Sequence of chain 4.B:
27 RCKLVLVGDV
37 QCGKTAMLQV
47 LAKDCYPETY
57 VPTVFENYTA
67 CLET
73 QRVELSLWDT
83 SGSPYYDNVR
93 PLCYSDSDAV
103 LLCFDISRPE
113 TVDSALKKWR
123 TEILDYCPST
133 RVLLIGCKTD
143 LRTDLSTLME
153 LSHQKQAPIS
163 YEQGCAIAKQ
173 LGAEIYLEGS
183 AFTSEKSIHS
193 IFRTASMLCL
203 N

Binding-site contacts:
Ligand atom O3' contacts residue THR55 of chain 4.B at 3.4 Å.
Ligand atom PB contacts residue MG1 of chain 4.F at 3.2 Å.
Ligand atom N2 contacts residue LEU143 of chain 4.B at 3.2 Å.
Ligand atom N2 contacts residue ASP142 of chain 4.B at 2.9 Å (salt-bridge).
Ligand atom N7 contacts residue ALA42 of chain 4.B at 3.4 Å.
Ligand atom C2' contacts residue TYR52 of chain 4.B at 3.3 Å (hydrophobic).
Ligand atom C4 contacts residue TYR52 of chain 4.B at 2.9 Å (hydrophobic).
Ligand atom O1B contacts residue MG1 of chain 4.F at 2.0 Å.
Ligand atom O6 contacts residue PHE184 of chain 4.B at 3.1 Å (h-bond).
Ligand atom C5 contacts residue TYR52 of chain 4.B at 3.3 Å (hydrophobic).
Ligand atom O2B contacts residue CYS38 of chain 4.B at 3.2 Å (h-bond).
Ligand atom O3G contacts residue GLY84 of chain 4.B at 2.9 Å (h-bond).
Ligand atom O3A contacts residue GLN37 of chain 4.B at 3.4 Å.
Ligand atom O2' contacts residue GLU54 of chain 4.B at 2.8 Å (salt-bridge).
Ligand atom C8 contacts residue ALA42 of chain 4.B at 3.4 Å (hydrophobic).
Ligand atom O3' contacts residue PRO53 of chain 4.B at 3.2 Å (h-bond).
Ligand atom N3 contacts residue TYR52 of chain 4.B at 3.2 Å (h-bond).
Ligand atom O2A contacts residue GLY39 of chain 4.B at 3.1 Å.
Ligand atom O1B contacts residue THR41 of chain 4.B at 2.8 Å (h-bond).
Ligand atom O2G contacts residue THR59 of chain 4.B at 2.9 Å (h-bond).
Ligand atom O1G contacts residue TYR56 of chain 4.B at 2.5 Å (h-bond).
Ligand atom O2A contacts residue THR41 of chain 4.B at 3.0 Å (h-bond).
Ligand atom O3' contacts residue GLU54 of chain 4.B at 3.3 Å (salt-bridge).
Ligand atom N1 contacts residue PHE184 of chain 4.B at 3.3 Å.
Ligand atom O4' contacts residue LYS140 of chain 4.B at 3.3 Å (salt-bridge).
Ligand atom O3' contacts residue TYR56 of chain 4.B at 3.2 Å (h-bond).
Ligand atom O2G contacts residue MG1 of chain 4.F at 2.0 Å.
Ligand atom N9 contacts residue TYR52 of chain 4.B at 3.1 Å (h-bond).
Ligand atom PG contacts residue MG1 of chain 4.F at 3.1 Å.
Ligand atom O2A contacts residue ALA42 of chain 4.B at 2.9 Å (h-bond).
Ligand atom O2A contacts residue LYS40 of chain 4.B at 3.3 Å (salt-bridge).
Ligand atom O2B contacts residue GLY39 of chain 4.B at 3.0 Å (h-bond).
Ligand atom C3' contacts residue PRO53 of chain 4.B at 3.5 Å (hydrophobic).
Ligand atom N1 contacts residue ASP142 of chain 4.B at 2.9 Å (salt-bridge).
Ligand atom O2B contacts residue LYS40 of chain 4.B at 2.8 Å (salt-bridge).
Ligand atom O3G contacts residue LYS40 of chain 4.B at 2.8 Å (salt-bridge).
Ligand atom N3B contacts residue GLN37 of chain 4.B at 2.9 Å (h-bond).
Ligand atom O6 contacts residue ALA183 of chain 4.B at 3.1 Å (h-bond).
Ligand atom O6 contacts residue LYS140 of chain 4.B at 3.4 Å.
Ligand atom O6 contacts residue ASP142 of chain 4.B at 3.4 Å (salt-bridge).

The protein below binds the small molecule below.
Small molecule (SMILES): Nc1nc2c(ncn2[C@@H]2O[C@H](CO[P](=O)(O)O[P](=O)(O)NP(=O)(O)O)[C@@H](O)[C@H]2O)c(=O)[nH]1